Binding-site contacts:
Ligand atom C8 contacts residue ARG40 of chain 1.B at 3.2 Å.
Ligand atom N3B contacts residue MG1 of chain 1.K at 3.5 Å.
Ligand atom O1A contacts residue ARG291 of chain 1.B at 3.1 Å (salt-bridge).
Ligand atom N6 contacts residue ALA12 of chain 1.B at 3.1 Å (h-bond).
Ligand atom O2G contacts residue ALA34 of chain 1.B at 3.4 Å.
Ligand atom C4' contacts residue GLU577 of chain 1.B at 3.5 Å.
Ligand atom O2A contacts residue ARG40 of chain 1.B at 2.8 Å (salt-bridge).
Ligand atom O1B contacts residue THR39 of chain 1.B at 2.4 Å (h-bond).
Ligand atom N6 contacts residue LEU13 of chain 1.B at 3.4 Å.
Ligand atom O2B contacts residue LYS38 of chain 1.B at 2.5 Å (salt-bridge).
Ligand atom N1 contacts residue TYR290 of chain 1.B at 3.5 Å.
Ligand atom N7 contacts residue GLN17 of chain 1.B at 3.2 Å (h-bond).
Ligand atom O4' contacts residue TYR290 of chain 1.B at 3.2 Å.
Ligand atom O3G contacts residue ARG617 of chain 1.B at 2.8 Å (salt-bridge).
Ligand atom O3' contacts residue GLU577 of chain 1.B at 3.0 Å (salt-bridge).
Ligand atom N9 contacts residue ARG40 of chain 1.B at 3.6 Å.
Ligand atom C5' contacts residue GLU577 of chain 1.B at 3.5 Å.
Ligand atom C4 contacts residue TYR290 of chain 1.B at 3.6 Å (hydrophobic).
Ligand atom O3A contacts residue LYS38 of chain 1.B at 3.3 Å (salt-bridge).
Ligand atom O5' contacts residue GLY37 of chain 1.B at 3.5 Å.
Ligand atom N3B contacts residue GLY35 of chain 1.B at 3.6 Å (h-bond).
Ligand atom N6 contacts residue GLN17 of chain 1.B at 3.2 Å (h-bond).
Ligand atom O2G contacts residue GLN258 of chain 1.B at 2.6 Å (h-bond).
Ligand atom O2G contacts residue LYS38 of chain 1.B at 2.8 Å (salt-bridge).
Ligand atom O1G contacts residue MG1 of chain 1.K at 2.2 Å.
Ligand atom O2A contacts residue LYS38 of chain 1.B at 3.6 Å (salt-bridge).
Ligand atom N7 contacts residue ARG40 of chain 1.B at 3.4 Å.
Ligand atom N3 contacts residue TYR290 of chain 1.B at 3.5 Å.
Ligand atom O2A contacts residue THR39 of chain 1.B at 3.0 Å (h-bond).
Ligand atom C6 contacts residue TYR290 of chain 1.B at 3.5 Å (hydrophobic).
Ligand atom O1B contacts residue MG1 of chain 1.K at 2.1 Å.
Ligand atom N3B contacts residue ARG291 of chain 1.B at 2.5 Å (salt-bridge).
Ligand atom O3G contacts residue ARG291 of chain 1.B at 3.3 Å (salt-bridge).
Ligand atom O3A contacts residue GLY37 of chain 1.B at 3.0 Å (h-bond).
Ligand atom PB contacts residue MG1 of chain 1.K at 3.2 Å.
Ligand atom O2G contacts residue GLY35 of chain 1.B at 3.4 Å (h-bond).
Ligand atom O3G contacts residue GLN258 of chain 1.B at 3.4 Å (h-bond).
Ligand atom N6 contacts residue ASN14 of chain 1.B at 3.5 Å (h-bond).
Ligand atom O2A contacts residue GLY37 of chain 1.B at 3.5 Å.
Ligand atom PG contacts residue MG1 of chain 1.K at 3.4 Å.

Sequence of chain 1.B:
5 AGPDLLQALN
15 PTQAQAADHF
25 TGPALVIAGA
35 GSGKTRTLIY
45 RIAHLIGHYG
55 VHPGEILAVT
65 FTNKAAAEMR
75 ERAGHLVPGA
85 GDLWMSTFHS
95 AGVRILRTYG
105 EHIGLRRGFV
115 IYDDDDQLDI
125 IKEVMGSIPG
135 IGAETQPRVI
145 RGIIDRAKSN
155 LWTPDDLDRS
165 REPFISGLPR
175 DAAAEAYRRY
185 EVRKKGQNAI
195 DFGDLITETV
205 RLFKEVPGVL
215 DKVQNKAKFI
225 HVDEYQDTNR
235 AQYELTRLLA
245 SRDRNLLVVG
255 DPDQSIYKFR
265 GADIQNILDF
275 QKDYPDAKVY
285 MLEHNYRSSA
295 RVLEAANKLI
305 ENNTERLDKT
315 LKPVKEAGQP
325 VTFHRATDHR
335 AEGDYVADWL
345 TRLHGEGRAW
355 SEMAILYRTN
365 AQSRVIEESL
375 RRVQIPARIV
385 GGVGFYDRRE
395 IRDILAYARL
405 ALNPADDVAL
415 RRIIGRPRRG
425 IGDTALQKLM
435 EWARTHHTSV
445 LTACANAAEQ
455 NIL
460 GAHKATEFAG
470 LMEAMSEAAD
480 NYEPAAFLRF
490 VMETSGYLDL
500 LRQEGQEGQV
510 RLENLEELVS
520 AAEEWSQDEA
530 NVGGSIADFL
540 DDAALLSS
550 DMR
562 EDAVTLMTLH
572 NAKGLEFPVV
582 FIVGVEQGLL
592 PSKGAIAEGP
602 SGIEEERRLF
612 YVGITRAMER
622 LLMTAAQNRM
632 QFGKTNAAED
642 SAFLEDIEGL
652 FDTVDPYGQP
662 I

The protein below binds the small molecule below.
Small molecule (SMILES): Nc1ncnc2c1ncn2[C@@H]1O[C@H](CO[P](=O)(O)O[P](=O)(O)NP(=O)(O)O)[C@@H](O)[C@H]1O